Sequence of chain 12.B:
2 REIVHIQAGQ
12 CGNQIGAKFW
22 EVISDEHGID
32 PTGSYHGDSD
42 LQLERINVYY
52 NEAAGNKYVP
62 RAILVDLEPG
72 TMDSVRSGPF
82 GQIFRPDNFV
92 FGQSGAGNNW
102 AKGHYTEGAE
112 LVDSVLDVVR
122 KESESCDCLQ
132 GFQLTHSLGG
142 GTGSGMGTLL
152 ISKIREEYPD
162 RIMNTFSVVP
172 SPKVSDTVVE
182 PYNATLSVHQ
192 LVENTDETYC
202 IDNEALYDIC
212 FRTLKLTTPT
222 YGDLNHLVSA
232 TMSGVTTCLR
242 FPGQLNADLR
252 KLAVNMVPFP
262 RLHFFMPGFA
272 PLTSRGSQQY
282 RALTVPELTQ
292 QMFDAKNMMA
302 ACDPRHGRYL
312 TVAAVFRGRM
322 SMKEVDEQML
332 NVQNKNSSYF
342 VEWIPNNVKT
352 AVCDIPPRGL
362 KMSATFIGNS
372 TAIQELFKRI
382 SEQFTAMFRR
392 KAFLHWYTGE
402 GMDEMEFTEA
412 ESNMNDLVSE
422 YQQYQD

Binding-site contacts:
Ligand atom O06 contacts residue LEU273 of chain 12.B at 3.5 Å.
Ligand atom C36 contacts residue HIS227 of chain 12.B at 3.2 Å.
Ligand atom C28 contacts residue PRO358 of chain 12.B at 3.6 Å (hydrophobic).
Ligand atom C40 contacts residue GLU27 of chain 12.B at 3.4 Å.
Ligand atom C08 contacts residue HIS227 of chain 12.B at 3.4 Å.
Ligand atom C33 contacts residue ASP26 of chain 12.B at 3.7 Å.
Ligand atom C39 contacts residue SER234 of chain 12.B at 3.8 Å.
Ligand atom C42 contacts residue VAL23 of chain 12.B at 3.5 Å (hydrophobic).
Ligand atom C38 contacts residue PHE270 of chain 12.B at 3.6 Å (hydrophobic).
Ligand atom C41 contacts residue GLU27 of chain 12.B at 3.1 Å.
Ligand atom C39 contacts residue PHE270 of chain 12.B at 3.4 Å (hydrophobic).
Ligand atom O12 contacts residue GLY360 of chain 12.B at 3.5 Å (h-bond).
Ligand atom C40 contacts residue ALA231 of chain 12.B at 3.4 Å (hydrophobic).
Ligand atom C07 contacts residue LEU228 of chain 12.B at 3.6 Å (hydrophobic).
Ligand atom C41 contacts residue VAL23 of chain 12.B at 3.7 Å (hydrophobic).
Ligand atom C37 contacts residue PRO358 of chain 12.B at 3.7 Å (hydrophobic).
Ligand atom C19 contacts residue ARG276 of chain 12.B at 3.7 Å.
Ligand atom C14 contacts residue THR274 of chain 12.B at 3.3 Å.
Ligand atom C15 contacts residue PRO272 of chain 12.B at 3.1 Å (hydrophobic).
Ligand atom C32 contacts residue VAL23 of chain 12.B at 3.5 Å (hydrophobic).
Ligand atom C38 contacts residue PRO358 of chain 12.B at 3.5 Å (hydrophobic).
Ligand atom O06 contacts residue THR274 of chain 12.B at 2.7 Å (h-bond).
Ligand atom O14 contacts residue HIS227 of chain 12.B at 2.9 Å.
Ligand atom C39 contacts residue PRO358 of chain 12.B at 3.8 Å (hydrophobic).
Ligand atom C09 contacts residue HIS227 of chain 12.B at 3.8 Å.
Ligand atom C06 contacts residue HIS227 of chain 12.B at 3.6 Å.
Ligand atom C33 contacts residue VAL23 of chain 12.B at 3.6 Å (hydrophobic).
Ligand atom O08 contacts residue ARG276 of chain 12.B at 3.7 Å.
Ligand atom O13 contacts residue PRO358 of chain 12.B at 3.2 Å.
Ligand atom C41 contacts residue SER234 of chain 12.B at 3.5 Å.
Ligand atom C39 contacts residue ALA231 of chain 12.B at 3.3 Å (hydrophobic).
Ligand atom C16 contacts residue THR274 of chain 12.B at 3.4 Å.
Ligand atom C15 contacts residue THR274 of chain 12.B at 3.7 Å.
Ligand atom O06 contacts residue PRO272 of chain 12.B at 3.4 Å (h-bond).
Ligand atom C08 contacts residue LEU228 of chain 12.B at 3.8 Å (hydrophobic).
Ligand atom C19 contacts residue THR274 of chain 12.B at 3.0 Å.
Ligand atom C07 contacts residue HIS227 of chain 12.B at 3.2 Å.
Ligand atom O13 contacts residue GLY360 of chain 12.B at 3.6 Å.
Ligand atom C40 contacts residue SER234 of chain 12.B at 3.0 Å.
Ligand atom O13 contacts residue ARG359 of chain 12.B at 3.2 Å (salt-bridge).

The protein below binds the small molecule below.
Small molecule (SMILES): CC(=O)O[C@H]1C(=O)[C@@]2(C)[C@H]([C@H](OC(=O)c3ccccc3)[C@]3(O)C[C@H](OC(=O)[C@H](O)[C@@H](NC(=O)c4ccccc4)c4ccccc4)C(C)=C1C3(C)C)[C@]1(OC(C)=O)CO[C@@H]1C[C@@H]2O